Binding-site contacts:
Ligand atom C4 contacts residue ASN240 of chain 2.A at 3.7 Å.
Ligand atom C2 contacts residue ASN169 of chain 2.A at 2.4 Å.
Ligand atom C5 contacts residue ASN169 of chain 2.A at 3.7 Å.
Ligand atom C1 contacts residue ASN169 of chain 2.A at 1.4 Å.
Ligand atom O3 contacts residue ASN240 of chain 2.A at 4.3 Å.
Ligand atom O4 contacts residue ASN240 of chain 2.A at 3.5 Å (h-bond).
Ligand atom C5 contacts residue ASN240 of chain 2.A at 3.2 Å.
Ligand atom C7 contacts residue ASN240 of chain 2.A at 3.8 Å.
Ligand atom O5 contacts residue ASN169 of chain 2.A at 2.3 Å (h-bond).
Ligand atom C8 contacts residue SER221 of chain 1.A at 3.7 Å.
Ligand atom C7 contacts residue ALA242 of chain 2.A at 4.1 Å (hydrophobic).
Ligand atom C7 contacts residue ASN169 of chain 2.A at 3.7 Å.
Ligand atom O5 contacts residue ASN240 of chain 2.A at 3.8 Å.
Ligand atom C8 contacts residue ALA242 of chain 2.A at 3.8 Å (hydrophobic).
Ligand atom C8 contacts residue ASP241 of chain 2.A at 3.8 Å.
Ligand atom O7 contacts residue ASN169 of chain 2.A at 3.9 Å.
Ligand atom N2 contacts residue ASN169 of chain 2.A at 3.0 Å (h-bond).
Ligand atom C3 contacts residue ASN169 of chain 2.A at 3.8 Å.
Ligand atom C4 contacts residue ASN169 of chain 2.A at 4.2 Å.
Ligand atom C1 contacts residue ASN240 of chain 2.A at 3.6 Å.
Ligand atom N2 contacts residue ASP241 of chain 2.A at 4.4 Å.
Ligand atom C8 contacts residue ASN240 of chain 2.A at 3.7 Å.
Ligand atom O7 contacts residue ASN240 of chain 2.A at 3.1 Å (h-bond).
Ligand atom C3 contacts residue ASN240 of chain 2.A at 3.7 Å.
Ligand atom N2 contacts residue ASN240 of chain 2.A at 2.9 Å (h-bond).
Ligand atom O7 contacts residue ALA242 of chain 2.A at 4.3 Å.
Ligand atom N2 contacts residue ALA242 of chain 2.A at 4.5 Å.
Ligand atom C2 contacts residue ASN240 of chain 2.A at 3.6 Å.
Ligand atom C6 contacts residue ASN240 of chain 2.A at 4.4 Å.

Sequence of chain 1.A:
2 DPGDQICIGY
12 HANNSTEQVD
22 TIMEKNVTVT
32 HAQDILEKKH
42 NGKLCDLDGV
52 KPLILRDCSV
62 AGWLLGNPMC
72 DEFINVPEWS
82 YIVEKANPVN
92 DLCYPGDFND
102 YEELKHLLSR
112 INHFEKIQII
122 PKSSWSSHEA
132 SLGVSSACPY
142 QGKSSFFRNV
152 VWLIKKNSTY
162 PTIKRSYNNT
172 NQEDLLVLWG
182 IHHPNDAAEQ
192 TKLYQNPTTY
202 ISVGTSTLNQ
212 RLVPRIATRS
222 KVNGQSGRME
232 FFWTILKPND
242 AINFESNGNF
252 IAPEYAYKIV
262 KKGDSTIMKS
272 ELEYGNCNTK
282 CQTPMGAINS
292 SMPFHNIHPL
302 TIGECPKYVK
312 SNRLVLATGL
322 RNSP

The protein below binds the small molecule below.
Small molecule (SMILES): CC(=O)N[C@H]1[C@H](O[C@H]2[C@H](O)[C@@H](NC(C)=O)CO[C@@H]2CO)O[C@H](CO)[C@@H](O)[C@@H]1O

Sequence of chain 2.A:
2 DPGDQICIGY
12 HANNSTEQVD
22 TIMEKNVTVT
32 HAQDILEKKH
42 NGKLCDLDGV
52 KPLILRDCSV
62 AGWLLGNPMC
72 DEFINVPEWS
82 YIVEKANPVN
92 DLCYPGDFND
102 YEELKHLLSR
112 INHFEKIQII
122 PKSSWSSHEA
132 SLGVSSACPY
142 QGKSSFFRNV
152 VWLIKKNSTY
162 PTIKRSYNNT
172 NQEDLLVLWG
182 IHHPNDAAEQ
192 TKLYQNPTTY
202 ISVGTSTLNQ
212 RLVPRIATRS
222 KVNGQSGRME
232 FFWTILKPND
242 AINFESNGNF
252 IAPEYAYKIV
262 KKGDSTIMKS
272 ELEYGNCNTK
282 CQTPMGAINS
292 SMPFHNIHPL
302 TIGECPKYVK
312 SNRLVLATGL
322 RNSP